A protein and the small-molecule ligand that binds it are described below.
Small molecule (SMILES): Cc1cc(CCCOc2c(C)cc(-c3noc(C(F)(F)F)n3)cc2C)on1

Binding-site contacts:
Ligand atom O1A contacts residue PRO174 of chain 3.A at 3.4 Å.
Ligand atom C1C contacts residue TYR128 of chain 3.A at 3.3 Å (hydrophobic).
Ligand atom C3B contacts residue MET224 of chain 3.A at 3.6 Å (hydrophobic).
Ligand atom C4B contacts residue TYR152 of chain 3.A at 3.6 Å (hydrophobic).
Ligand atom C4 contacts residue TYR197 of chain 3.A at 3.7 Å (hydrophobic).
Ligand atom CM4 contacts residue VAL176 of chain 3.A at 3.7 Å (hydrophobic).
Ligand atom O1A contacts residue ALA24 of chain 3.C at 3.4 Å.
Ligand atom O1 contacts residue MET221 of chain 3.A at 3.7 Å.
Ligand atom C2A contacts residue TYR152 of chain 3.A at 3.5 Å (hydrophobic).
Ligand atom CM6 contacts residue VAL191 of chain 3.A at 3.7 Å (hydrophobic).
Ligand atom CM4 contacts residue ALA150 of chain 3.A at 3.7 Å (hydrophobic).
Ligand atom N1A contacts residue ALA24 of chain 3.C at 3.3 Å.
Ligand atom CM2 contacts residue TYR128 of chain 3.A at 3.4 Å (hydrophobic).
Ligand atom CM2 contacts residue MET224 of chain 3.A at 3.5 Å (hydrophobic).
Ligand atom C2C contacts residue TYR128 of chain 3.A at 3.2 Å (hydrophobic).
Ligand atom F3 contacts residue TYR152 of chain 3.A at 3.6 Å.
Ligand atom F3 contacts residue PRO174 of chain 3.A at 3.1 Å.
Ligand atom F3 contacts residue ALA150 of chain 3.A at 3.0 Å.
Ligand atom C1C contacts residue TYR197 of chain 3.A at 3.7 Å (hydrophobic).
Ligand atom C5B contacts residue TYR152 of chain 3.A at 3.4 Å (hydrophobic).
Ligand atom C4 contacts residue LEU106 of chain 3.A at 3.3 Å (hydrophobic).
Ligand atom F1 contacts residue MET224 of chain 3.A at 3.7 Å.
Ligand atom CM4 contacts residue PHE186 of chain 3.A at 3.5 Å (hydrophobic).
Ligand atom CM6 contacts residue TYR152 of chain 3.A at 3.4 Å (hydrophobic).
Ligand atom N1A contacts residue PHE186 of chain 3.A at 3.5 Å.
Ligand atom F2 contacts residue PHE186 of chain 3.A at 3.1 Å.
Ligand atom C2A contacts residue PHE186 of chain 3.A at 3.3 Å (hydrophobic).
Ligand atom C3 contacts residue LEU106 of chain 3.A at 3.4 Å (hydrophobic).
Ligand atom C6B contacts residue TYR152 of chain 3.A at 3.6 Å (hydrophobic).
Ligand atom N3A contacts residue TYR152 of chain 3.A at 3.5 Å.
Ligand atom F1 contacts residue PHE186 of chain 3.A at 3.3 Å.
Ligand atom F3 contacts residue SER175 of chain 3.A at 2.8 Å.
Ligand atom C3C contacts residue TYR128 of chain 3.A at 3.1 Å (hydrophobic).
Ligand atom CM3 contacts residue ASN219 of chain 3.A at 3.5 Å.
Ligand atom O1A contacts residue PHE186 of chain 3.A at 3.4 Å.
Ligand atom N1A contacts residue PRO174 of chain 3.A at 3.5 Å.
Ligand atom N3A contacts residue PHE186 of chain 3.A at 3.1 Å.
Ligand atom F2 contacts residue VAL176 of chain 3.A at 2.7 Å.
Ligand atom F3 contacts residue VAL176 of chain 3.A at 3.6 Å.
Ligand atom C3A contacts residue PHE186 of chain 3.A at 3.1 Å (hydrophobic).

Sequence of chain 3.C:
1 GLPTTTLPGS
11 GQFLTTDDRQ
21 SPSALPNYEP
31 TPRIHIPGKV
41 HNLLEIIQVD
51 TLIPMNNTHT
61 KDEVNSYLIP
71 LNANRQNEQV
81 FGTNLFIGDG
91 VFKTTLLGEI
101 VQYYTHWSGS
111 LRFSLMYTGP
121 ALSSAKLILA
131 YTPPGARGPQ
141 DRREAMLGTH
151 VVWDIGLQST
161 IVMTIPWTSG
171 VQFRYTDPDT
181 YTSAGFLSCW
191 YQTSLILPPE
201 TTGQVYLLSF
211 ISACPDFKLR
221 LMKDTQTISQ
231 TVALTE

Sequence of chain 4.C:
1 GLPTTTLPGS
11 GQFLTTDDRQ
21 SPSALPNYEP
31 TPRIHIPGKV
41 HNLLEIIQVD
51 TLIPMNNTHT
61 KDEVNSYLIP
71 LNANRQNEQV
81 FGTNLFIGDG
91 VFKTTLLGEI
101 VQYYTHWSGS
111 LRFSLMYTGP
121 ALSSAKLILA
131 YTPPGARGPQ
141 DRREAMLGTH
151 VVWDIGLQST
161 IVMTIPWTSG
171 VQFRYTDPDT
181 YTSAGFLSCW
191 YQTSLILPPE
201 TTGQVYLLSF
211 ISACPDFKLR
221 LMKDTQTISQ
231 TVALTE

Sequence of chain 3.A:
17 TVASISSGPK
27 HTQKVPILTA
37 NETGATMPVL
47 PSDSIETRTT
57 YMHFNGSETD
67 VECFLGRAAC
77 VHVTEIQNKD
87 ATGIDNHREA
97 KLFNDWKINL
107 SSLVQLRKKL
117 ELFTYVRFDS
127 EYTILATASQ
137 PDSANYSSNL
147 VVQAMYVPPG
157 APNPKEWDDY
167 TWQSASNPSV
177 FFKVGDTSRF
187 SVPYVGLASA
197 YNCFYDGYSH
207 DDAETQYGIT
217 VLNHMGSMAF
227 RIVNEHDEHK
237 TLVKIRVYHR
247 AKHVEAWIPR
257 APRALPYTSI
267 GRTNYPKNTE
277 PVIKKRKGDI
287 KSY